Sequence of chain 2.D:
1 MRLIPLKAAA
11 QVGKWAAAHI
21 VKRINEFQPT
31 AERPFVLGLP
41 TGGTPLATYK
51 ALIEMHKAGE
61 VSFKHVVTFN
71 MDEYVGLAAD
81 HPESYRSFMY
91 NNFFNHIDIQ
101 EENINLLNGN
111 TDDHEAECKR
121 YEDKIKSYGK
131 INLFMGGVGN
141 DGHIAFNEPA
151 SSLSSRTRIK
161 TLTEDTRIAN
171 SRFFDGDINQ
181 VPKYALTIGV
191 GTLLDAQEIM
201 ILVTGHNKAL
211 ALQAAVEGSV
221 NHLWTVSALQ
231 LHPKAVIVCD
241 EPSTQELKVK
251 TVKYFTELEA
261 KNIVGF

Binding-site contacts:
Ligand atom O2P contacts residue LYS208 of chain 2.D at 2.7 Å (salt-bridge).
Ligand atom C1 contacts residue ASP72 of chain 2.D at 3.5 Å.
Ligand atom O1 contacts residue MET71 of chain 2.D at 4.1 Å.
Ligand atom O1P contacts residue GLY42 of chain 2.D at 3.4 Å.
Ligand atom O2 contacts residue ASP72 of chain 2.D at 2.7 Å (salt-bridge).
Ligand atom O2 contacts residue ALA145 of chain 2.D at 3.2 Å.
Ligand atom C2 contacts residue ALA145 of chain 2.D at 4.0 Å (hydrophobic).
Ligand atom C5 contacts residue GLY139 of chain 2.D at 4.0 Å.
Ligand atom O4 contacts residue VAL138 of chain 2.D at 3.9 Å.
Ligand atom O2 contacts residue MET71 of chain 2.D at 3.4 Å (h-bond).
Ligand atom O5 contacts residue GLY139 of chain 2.D at 4.1 Å.
Ligand atom P contacts residue GLY43 of chain 2.D at 3.6 Å.
Ligand atom O4 contacts residue GLY137 of chain 2.D at 3.2 Å.
Ligand atom O3P contacts residue GLY43 of chain 2.D at 3.4 Å (h-bond).
Ligand atom C6 contacts residue LYS208 of chain 2.D at 3.6 Å.
Ligand atom C3 contacts residue ALA145 of chain 2.D at 3.6 Å (hydrophobic).
Ligand atom O1P contacts residue GLY43 of chain 2.D at 2.8 Å (h-bond).
Ligand atom C6 contacts residue VAL138 of chain 2.D at 3.2 Å (hydrophobic).
Ligand atom P contacts residue LYS208 of chain 2.D at 3.9 Å.
Ligand atom O3P contacts residue GLY42 of chain 2.D at 3.9 Å.
Ligand atom O3 contacts residue ALA145 of chain 2.D at 2.7 Å (h-bond).
Ligand atom P contacts residue THR44 of chain 2.D at 3.6 Å.
Ligand atom O1 contacts residue PRO40 of chain 2.D at 3.6 Å.
Ligand atom O1P contacts residue THR44 of chain 2.D at 4.2 Å.
Ligand atom O2P contacts residue THR44 of chain 2.D at 3.6 Å (h-bond).
Ligand atom C3 contacts residue HIS143 of chain 2.D at 3.8 Å.
Ligand atom O4 contacts residue THR41 of chain 2.D at 4.2 Å.
Ligand atom O5 contacts residue HIS143 of chain 2.D at 2.8 Å (h-bond).
Ligand atom C1 contacts residue THR41 of chain 2.D at 3.5 Å.
Ligand atom C5 contacts residue VAL138 of chain 2.D at 3.8 Å (hydrophobic).
Ligand atom P contacts residue GLY42 of chain 2.D at 4.1 Å.
Ligand atom O1 contacts residue ASP72 of chain 2.D at 2.8 Å (salt-bridge).
Ligand atom O3P contacts residue THR44 of chain 2.D at 2.6 Å (h-bond).
Ligand atom O2P contacts residue ARG172 of chain 2.D at 3.8 Å.
Ligand atom O1 contacts residue THR41 of chain 2.D at 2.9 Å (h-bond).
Ligand atom C5 contacts residue HIS143 of chain 2.D at 3.4 Å.
Ligand atom C2 contacts residue ASP72 of chain 2.D at 3.6 Å.
Ligand atom O3 contacts residue HIS143 of chain 2.D at 3.3 Å.
Ligand atom O1P contacts residue ARG172 of chain 2.D at 2.8 Å (salt-bridge).
Ligand atom P contacts residue ARG172 of chain 2.D at 3.8 Å.

This small molecule binds to this protein.
Small molecule (SMILES): O=C(CO)[C@@H](O)[C@H](O)[C@H](O)COP(=O)(O)O